Sequence of chain 1.B:
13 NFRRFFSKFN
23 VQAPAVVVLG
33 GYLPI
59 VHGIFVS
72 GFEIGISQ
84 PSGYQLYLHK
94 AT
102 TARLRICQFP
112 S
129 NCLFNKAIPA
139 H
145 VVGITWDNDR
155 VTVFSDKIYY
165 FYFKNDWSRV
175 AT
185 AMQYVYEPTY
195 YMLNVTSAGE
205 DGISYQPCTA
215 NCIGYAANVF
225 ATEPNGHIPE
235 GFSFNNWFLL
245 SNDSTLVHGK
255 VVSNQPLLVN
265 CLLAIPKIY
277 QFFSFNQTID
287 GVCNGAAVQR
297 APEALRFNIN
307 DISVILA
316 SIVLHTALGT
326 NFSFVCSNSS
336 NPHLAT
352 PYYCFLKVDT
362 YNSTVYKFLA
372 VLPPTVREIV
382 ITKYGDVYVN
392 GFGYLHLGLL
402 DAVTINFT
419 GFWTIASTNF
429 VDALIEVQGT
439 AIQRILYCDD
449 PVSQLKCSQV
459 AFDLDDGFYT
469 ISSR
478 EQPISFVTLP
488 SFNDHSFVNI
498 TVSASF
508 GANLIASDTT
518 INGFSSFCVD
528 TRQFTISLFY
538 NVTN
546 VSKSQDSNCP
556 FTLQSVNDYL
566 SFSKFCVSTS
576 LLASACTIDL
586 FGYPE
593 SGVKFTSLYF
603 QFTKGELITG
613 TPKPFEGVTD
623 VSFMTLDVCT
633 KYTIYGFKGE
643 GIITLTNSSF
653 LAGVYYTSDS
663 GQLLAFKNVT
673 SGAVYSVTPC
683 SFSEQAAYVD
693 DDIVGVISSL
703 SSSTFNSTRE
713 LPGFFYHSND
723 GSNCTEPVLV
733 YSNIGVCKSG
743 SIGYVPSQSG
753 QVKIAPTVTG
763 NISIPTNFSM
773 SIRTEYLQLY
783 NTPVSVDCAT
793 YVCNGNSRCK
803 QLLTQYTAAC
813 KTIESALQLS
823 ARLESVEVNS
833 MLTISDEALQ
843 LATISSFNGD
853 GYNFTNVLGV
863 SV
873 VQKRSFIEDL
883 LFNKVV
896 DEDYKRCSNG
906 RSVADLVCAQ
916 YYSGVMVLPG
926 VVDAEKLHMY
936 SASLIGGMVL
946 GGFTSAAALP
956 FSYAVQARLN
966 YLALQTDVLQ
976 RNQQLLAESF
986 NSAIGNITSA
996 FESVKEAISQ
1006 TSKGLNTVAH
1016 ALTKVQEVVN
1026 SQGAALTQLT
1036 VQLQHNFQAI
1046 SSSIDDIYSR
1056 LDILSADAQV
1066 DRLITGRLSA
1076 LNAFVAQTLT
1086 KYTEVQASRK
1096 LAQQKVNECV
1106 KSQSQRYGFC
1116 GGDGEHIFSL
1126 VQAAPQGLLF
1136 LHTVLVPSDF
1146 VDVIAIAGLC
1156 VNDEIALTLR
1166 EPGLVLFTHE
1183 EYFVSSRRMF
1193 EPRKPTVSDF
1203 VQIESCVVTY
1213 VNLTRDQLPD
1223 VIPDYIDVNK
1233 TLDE

Binding-site contacts:
Ligand atom O7 contacts residue SER624 of chain 1.B at 3.2 Å (h-bond).
Ligand atom C5 contacts residue ASN670 of chain 1.B at 3.6 Å.
Ligand atom O5 contacts residue SER673 of chain 1.B at 3.8 Å.
Ligand atom O4 contacts residue ASP622 of chain 1.B at 3.8 Å.
Ligand atom C8 contacts residue VAL484 of chain 1.B at 4.2 Å (hydrophobic).
Ligand atom C5 contacts residue THR672 of chain 1.B at 4.1 Å.
Ligand atom C8 contacts residue SER624 of chain 1.B at 3.8 Å.
Ligand atom C6 contacts residue THR672 of chain 1.B at 3.9 Å.
Ligand atom C7 contacts residue THR672 of chain 1.B at 4.3 Å.
Ligand atom C7 contacts residue SER624 of chain 1.B at 3.7 Å.
Ligand atom C8 contacts residue THR672 of chain 1.B at 4.2 Å.
Ligand atom C4 contacts residue ASN670 of chain 1.B at 4.3 Å.
Ligand atom C6 contacts residue SER673 of chain 1.B at 4.0 Å.
Ligand atom O7 contacts residue ASP622 of chain 1.B at 3.9 Å.
Ligand atom O5 contacts residue THR672 of chain 1.B at 4.5 Å.
Ligand atom C7 contacts residue PHE625 of chain 1.B at 4.3 Å (hydrophobic).
Ligand atom C2 contacts residue ASP622 of chain 1.B at 4.0 Å.
Ligand atom C8 contacts residue MET626 of chain 1.B at 3.9 Å (hydrophobic).
Ligand atom C2 contacts residue ASN670 of chain 1.B at 2.5 Å.
Ligand atom O6 contacts residue SER673 of chain 1.B at 4.1 Å.
Ligand atom N2 contacts residue ASN670 of chain 1.B at 2.9 Å (h-bond).
Ligand atom C8 contacts residue PHE625 of chain 1.B at 3.8 Å (hydrophobic).
Ligand atom C7 contacts residue ASN670 of chain 1.B at 4.1 Å.
Ligand atom C3 contacts residue ASP622 of chain 1.B at 3.2 Å.
Ligand atom N2 contacts residue ASP622 of chain 1.B at 3.8 Å.
Ligand atom C3 contacts residue ASN670 of chain 1.B at 3.8 Å.
Ligand atom C4 contacts residue ASP622 of chain 1.B at 4.0 Å.
Ligand atom O3 contacts residue ASP622 of chain 1.B at 3.7 Å.
Ligand atom O7 contacts residue PHE625 of chain 1.B at 4.0 Å.
Ligand atom O7 contacts residue THR672 of chain 1.B at 3.8 Å.
Ligand atom C1 contacts residue ASN670 of chain 1.B at 1.4 Å.
Ligand atom C1 contacts residue SER673 of chain 1.B at 4.5 Å.
Ligand atom O5 contacts residue ASN670 of chain 1.B at 2.4 Å (h-bond).
Ligand atom C7 contacts residue ASP622 of chain 1.B at 4.1 Å.

The protein below binds the small molecule below.
Small molecule (SMILES): CC(=O)N[C@H]1[C@H](O[C@H]2[C@H](O)[C@@H](NC(C)=O)CO[C@@H]2CO)O[C@H](CO)[C@@H](O[C@@H]2O[C@H](CO)[C@@H](O)[C@H](O)[C@@H]2O)[C@@H]1O